This protein binds this small molecule.
Small molecule (SMILES): CC(=O)N[C@@H]1[C@@H](O[C@H](C)C(=O)O)[C@H](O)[C@@H](CO)O[C@H]1O

Sequence of chain 1.C:
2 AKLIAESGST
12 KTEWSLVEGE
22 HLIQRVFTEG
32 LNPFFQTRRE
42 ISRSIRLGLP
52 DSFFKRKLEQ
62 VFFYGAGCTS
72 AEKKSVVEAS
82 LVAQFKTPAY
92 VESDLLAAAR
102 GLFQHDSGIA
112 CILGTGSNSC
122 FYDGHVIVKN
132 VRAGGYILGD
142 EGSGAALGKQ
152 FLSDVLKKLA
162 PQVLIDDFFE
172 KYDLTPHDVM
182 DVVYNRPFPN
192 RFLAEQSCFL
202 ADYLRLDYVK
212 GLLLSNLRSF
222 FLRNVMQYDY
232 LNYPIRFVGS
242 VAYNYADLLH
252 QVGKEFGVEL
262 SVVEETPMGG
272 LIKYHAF

Sequence of chain 1.A:
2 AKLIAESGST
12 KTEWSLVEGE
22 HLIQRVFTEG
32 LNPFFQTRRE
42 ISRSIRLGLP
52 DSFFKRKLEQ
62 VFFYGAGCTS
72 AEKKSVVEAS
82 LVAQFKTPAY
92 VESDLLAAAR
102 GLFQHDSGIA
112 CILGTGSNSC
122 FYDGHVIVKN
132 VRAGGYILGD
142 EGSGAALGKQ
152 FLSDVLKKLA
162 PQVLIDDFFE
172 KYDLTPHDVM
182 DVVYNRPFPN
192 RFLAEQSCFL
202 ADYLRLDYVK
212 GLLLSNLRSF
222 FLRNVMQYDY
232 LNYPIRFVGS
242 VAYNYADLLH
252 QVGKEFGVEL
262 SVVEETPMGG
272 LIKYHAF

Binding-site contacts:
Ligand atom O11 contacts residue ASN119 of chain 1.A at 3.6 Å (h-bond).
Ligand atom C6 contacts residue SER118 of chain 1.A at 3.8 Å.
Ligand atom C4 contacts residue ASP95 of chain 1.A at 3.3 Å.
Ligand atom C11 contacts residue THR70 of chain 1.A at 4.0 Å.
Ligand atom O5 contacts residue SER118 of chain 1.A at 3.9 Å.
Ligand atom O6 contacts residue GLY9 of chain 1.A at 4.0 Å.
Ligand atom C11 contacts residue SER94 of chain 1.A at 3.2 Å.
Ligand atom O3 contacts residue ALA67 of chain 1.A at 3.5 Å.
Ligand atom O10 contacts residue THR70 of chain 1.A at 3.5 Å.
Ligand atom C9 contacts residue GLY68 of chain 1.A at 3.9 Å.
Ligand atom C5 contacts residue ASN119 of chain 1.A at 4.0 Å.
Ligand atom C1 contacts residue ALA134 of chain 1.A at 3.8 Å (hydrophobic).
Ligand atom C10 contacts residue THR70 of chain 1.A at 4.0 Å.
Ligand atom O3 contacts residue GLY68 of chain 1.A at 3.1 Å (h-bond).
Ligand atom O5 contacts residue ASP141 of chain 1.A at 3.9 Å.
Ligand atom C7 contacts residue GLY68 of chain 1.A at 4.0 Å.
Ligand atom C11 contacts residue GLY66 of chain 1.A at 4.0 Å.
Ligand atom O1 contacts residue GLY136 of chain 1.A at 3.6 Å.
Ligand atom C3 contacts residue ALA134 of chain 1.A at 3.8 Å (hydrophobic).
Ligand atom C8 contacts residue PHE35 of chain 1.A at 3.8 Å (hydrophobic).
Ligand atom O5 contacts residue GLY117 of chain 1.A at 3.5 Å.
Ligand atom O7 contacts residue ASN33 of chain 1.A at 3.3 Å (h-bond).
Ligand atom O6 contacts residue ALA67 of chain 1.A at 3.8 Å.
Ligand atom O4 contacts residue ASN119 of chain 1.A at 3.0 Å (h-bond).
Ligand atom C2 contacts residue ALA67 of chain 1.A at 3.9 Å (hydrophobic).
Ligand atom C9 contacts residue SER94 of chain 1.A at 3.7 Å.
Ligand atom C8 contacts residue MET181 of chain 1.C at 3.7 Å (hydrophobic).
Ligand atom C6 contacts residue ASP95 of chain 1.A at 3.5 Å.
Ligand atom O6 contacts residue ASP95 of chain 1.A at 2.8 Å (salt-bridge).
Ligand atom C1 contacts residue ASP141 of chain 1.A at 3.4 Å.
Ligand atom C6 contacts residue ILE113 of chain 1.A at 3.9 Å (hydrophobic).
Ligand atom C5 contacts residue SER118 of chain 1.A at 4.0 Å.
Ligand atom O1 contacts residue ASP141 of chain 1.A at 2.7 Å (salt-bridge).
Ligand atom O11 contacts residue THR70 of chain 1.A at 4.0 Å.
Ligand atom C11 contacts residue CYS69 of chain 1.A at 3.4 Å (hydrophobic).
Ligand atom C4 contacts residue ALA67 of chain 1.A at 3.7 Å (hydrophobic).
Ligand atom C11 contacts residue GLY68 of chain 1.A at 3.5 Å.
Ligand atom C8 contacts residue GLY68 of chain 1.A at 3.9 Å.
Ligand atom O4 contacts residue ASP95 of chain 1.A at 2.6 Å (salt-bridge).
Ligand atom C6 contacts residue GLY117 of chain 1.A at 3.6 Å.